Sequence of chain 1.B:
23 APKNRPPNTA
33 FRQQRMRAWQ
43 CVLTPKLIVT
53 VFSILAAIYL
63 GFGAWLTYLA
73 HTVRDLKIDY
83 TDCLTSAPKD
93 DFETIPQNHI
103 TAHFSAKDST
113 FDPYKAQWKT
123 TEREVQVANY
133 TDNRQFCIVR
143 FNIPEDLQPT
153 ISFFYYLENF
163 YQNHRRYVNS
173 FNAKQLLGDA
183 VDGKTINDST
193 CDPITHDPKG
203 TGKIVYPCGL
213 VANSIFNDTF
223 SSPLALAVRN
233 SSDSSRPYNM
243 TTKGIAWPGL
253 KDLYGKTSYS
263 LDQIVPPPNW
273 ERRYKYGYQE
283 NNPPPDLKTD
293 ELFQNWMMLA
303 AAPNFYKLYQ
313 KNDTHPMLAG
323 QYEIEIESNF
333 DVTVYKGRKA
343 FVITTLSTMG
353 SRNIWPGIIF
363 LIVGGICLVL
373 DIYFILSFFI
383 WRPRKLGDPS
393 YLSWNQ

Binding-site contacts:
Ligand atom O7 contacts residue ASN241 of chain 1.B at 4.4 Å.
Ligand atom N2 contacts residue ASN241 of chain 1.B at 2.9 Å (h-bond).
Ligand atom C4 contacts residue ASN241 of chain 1.B at 4.2 Å.
Ligand atom C7 contacts residue ASN241 of chain 1.B at 3.9 Å.
Ligand atom O5 contacts residue ASN241 of chain 1.B at 2.4 Å (h-bond).
Ligand atom C1 contacts residue ASN241 of chain 1.B at 1.4 Å.
Ligand atom C2 contacts residue ASN241 of chain 1.B at 2.4 Å.
Ligand atom C8 contacts residue PRO239 of chain 1.B at 4.0 Å (hydrophobic).
Ligand atom C7 contacts residue PRO239 of chain 1.B at 4.3 Å (hydrophobic).
Ligand atom C5 contacts residue ASN241 of chain 1.B at 3.7 Å.
Ligand atom C3 contacts residue ASN241 of chain 1.B at 3.8 Å.

This small molecule binds to this protein.
Small molecule (SMILES): CC(=O)N[C@@H]1[C@@H](O)[C@H](O)[C@@H](CO)O[C@H]1O